Sequence of chain 2.A:
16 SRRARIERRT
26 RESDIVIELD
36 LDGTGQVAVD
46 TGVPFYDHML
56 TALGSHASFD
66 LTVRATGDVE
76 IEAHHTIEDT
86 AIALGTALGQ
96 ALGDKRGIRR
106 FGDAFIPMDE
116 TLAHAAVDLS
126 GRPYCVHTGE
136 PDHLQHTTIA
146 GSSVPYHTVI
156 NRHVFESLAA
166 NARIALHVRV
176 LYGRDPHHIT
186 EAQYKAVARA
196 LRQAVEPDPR

Binding-site contacts:
Ligand atom N8 contacts residue MN1 of chain 21.B at 3.4 Å.
Ligand atom N7 contacts residue HIS183 of chain 5.A at 3.4 Å (h-bond).
Ligand atom C1 contacts residue HIS80 of chain 21.A at 3.9 Å.
Ligand atom N8 contacts residue MET113 of chain 5.A at 3.5 Å.
Ligand atom C4 contacts residue GLU186 of chain 5.A at 4.0 Å.
Ligand atom C6 contacts residue HIS80 of chain 21.A at 3.8 Å.
Ligand atom N3 contacts residue HIS53 of chain 5.A at 3.3 Å (h-bond).
Ligand atom N5 contacts residue HIS80 of chain 21.A at 3.0 Å (h-bond).
Ligand atom C6 contacts residue GLU83 of chain 21.A at 4.0 Å.
Ligand atom C2 contacts residue GLU186 of chain 5.A at 3.8 Å.
Ligand atom C9 contacts residue GLU83 of chain 21.A at 3.6 Å.
Ligand atom C1 contacts residue MN1 of chain 5.C at 4.2 Å.
Ligand atom N3 contacts residue GLU186 of chain 5.A at 3.0 Å (salt-bridge).
Ligand atom C9 contacts residue MN1 of chain 21.B at 3.8 Å.
Ligand atom C4 contacts residue MET113 of chain 5.A at 3.5 Å (hydrophobic).
Ligand atom N7 contacts residue MN1 of chain 21.B at 2.4 Å.
Ligand atom N7 contacts residue HIS79 of chain 21.A at 3.1 Å (h-bond).
Ligand atom C6 contacts residue HIS79 of chain 21.A at 3.1 Å.
Ligand atom C6 contacts residue HIS183 of chain 5.A at 3.8 Å.
Ligand atom N7 contacts residue GLU83 of chain 21.A at 3.1 Å (salt-bridge).
Ligand atom N5 contacts residue HIS182 of chain 5.A at 3.2 Å (h-bond).
Ligand atom C9 contacts residue MET113 of chain 5.A at 4.1 Å (hydrophobic).
Ligand atom C6 contacts residue MN1 of chain 21.B at 3.3 Å.
Ligand atom C4 contacts residue HIS80 of chain 21.A at 3.6 Å.
Ligand atom N7 contacts residue MET113 of chain 5.A at 3.5 Å.
Ligand atom C6 contacts residue MN1 of chain 5.C at 3.4 Å.
Ligand atom C4 contacts residue MN1 of chain 5.C at 3.1 Å.
Ligand atom N5 contacts residue GLU186 of chain 5.A at 3.3 Å (salt-bridge).
Ligand atom C2 contacts residue HIS80 of chain 21.A at 3.8 Å.
Ligand atom C6 contacts residue MET113 of chain 5.A at 3.6 Å (hydrophobic).
Ligand atom C1 contacts residue GLU27 of chain 21.A at 3.6 Å.
Ligand atom N5 contacts residue MN1 of chain 5.C at 2.3 Å.
Ligand atom N3 contacts residue MN1 of chain 5.C at 2.3 Å.
Ligand atom C2 contacts residue MN1 of chain 5.C at 3.3 Å.
Ligand atom C6 contacts residue GLU186 of chain 5.A at 4.1 Å.
Ligand atom N5 contacts residue MET113 of chain 5.A at 3.6 Å.
Ligand atom C6 contacts residue HIS182 of chain 5.A at 3.5 Å.
Ligand atom N3 contacts residue HIS80 of chain 21.A at 3.3 Å (h-bond).
Ligand atom N8 contacts residue GLU83 of chain 21.A at 3.5 Å (salt-bridge).
Ligand atom C9 contacts residue ARG127 of chain 2.A at 3.4 Å.

A protein and the small-molecule ligand that binds it are described below.
Small molecule (SMILES): C[C@H](N)c1ncnn1C

Sequence of chain 21.A:
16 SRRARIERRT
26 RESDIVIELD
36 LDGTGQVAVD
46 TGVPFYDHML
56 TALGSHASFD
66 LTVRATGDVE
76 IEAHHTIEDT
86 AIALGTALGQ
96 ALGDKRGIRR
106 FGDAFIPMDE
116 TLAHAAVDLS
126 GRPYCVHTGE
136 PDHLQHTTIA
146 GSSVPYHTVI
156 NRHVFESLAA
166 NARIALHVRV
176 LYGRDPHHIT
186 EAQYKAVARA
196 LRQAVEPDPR

Sequence of chain 5.A:
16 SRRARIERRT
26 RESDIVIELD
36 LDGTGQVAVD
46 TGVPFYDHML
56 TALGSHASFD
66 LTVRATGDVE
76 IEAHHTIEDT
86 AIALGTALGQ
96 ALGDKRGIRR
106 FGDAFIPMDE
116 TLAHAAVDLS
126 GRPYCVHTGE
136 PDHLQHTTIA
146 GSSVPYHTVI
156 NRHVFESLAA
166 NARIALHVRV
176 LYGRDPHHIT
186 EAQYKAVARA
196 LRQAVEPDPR